This small molecule binds to this protein.
Small molecule (SMILES): O=C(CCCC[C@@H]1SC[C@@H]2NC(=O)N[C@@H]21)N[C@H]1CCNC1

Binding-site contacts:
Ligand atom C9 contacts residue SER31 of chain 1.D at 3.7 Å.
Ligand atom C5 contacts residue ASN49 of chain 1.D at 3.5 Å.
Ligand atom C2 contacts residue TRP78 of chain 1.D at 3.7 Å (hydrophobic).
Ligand atom N2 contacts residue ASN49 of chain 1.D at 2.8 Å (h-bond).
Ligand atom O1 contacts residue THR54 of chain 1.D at 3.9 Å.
Ligand atom O2 contacts residue SER31 of chain 1.D at 2.8 Å (h-bond).
Ligand atom C11 contacts residue SER87 of chain 1.D at 3.9 Å.
Ligand atom C12 contacts residue CYS85 of chain 1.D at 3.6 Å (hydrophobic).
Ligand atom C2 contacts residue GLY55 of chain 1.D at 3.8 Å.
Ligand atom C8 contacts residue TRP107 of chain 1.D at 3.8 Å (hydrophobic).
Ligand atom N3 contacts residue SER87 of chain 1.D at 3.1 Å (h-bond).
Ligand atom C9 contacts residue TYR47 of chain 1.D at 3.4 Å (hydrophobic).
Ligand atom S1 contacts residue THR89 of chain 1.D at 3.4 Å (h-bond).
Ligand atom O1 contacts residue GLY55 of chain 1.D at 2.8 Å (h-bond).
Ligand atom O2 contacts residue TYR47 of chain 1.D at 2.6 Å (h-bond).
Ligand atom C3 contacts residue TRP78 of chain 1.D at 3.9 Å (hydrophobic).
Ligand atom C9 contacts residue ASN49 of chain 1.D at 3.7 Å.
Ligand atom C7 contacts residue TRP107 of chain 1.D at 3.5 Å (hydrophobic).
Ligand atom C13 contacts residue CYS85 of chain 1.D at 3.7 Å (hydrophobic).
Ligand atom O2 contacts residue ASP124 of chain 1.D at 3.6 Å.
Ligand atom C9 contacts residue ASN27 of chain 1.D at 3.5 Å.
Ligand atom C12 contacts residue TYR111 of chain 1.D at 3.7 Å (hydrophobic).
Ligand atom N1 contacts residue TYR47 of chain 1.D at 3.9 Å.
Ligand atom C10 contacts residue ASN49 of chain 1.D at 3.8 Å.
Ligand atom C3 contacts residue GLY55 of chain 1.D at 3.4 Å.
Ligand atom N3 contacts residue CYS85 of chain 1.D at 3.9 Å.
Ligand atom N1 contacts residue ASP124 of chain 1.D at 2.6 Å (salt-bridge).
Ligand atom S1 contacts residue TRP78 of chain 1.D at 3.8 Å.
Ligand atom N2 contacts residue ALA51 of chain 1.D at 3.7 Å.
Ligand atom C9 contacts residue ASP124 of chain 1.D at 3.5 Å.
Ligand atom N1 contacts residue ASN27 of chain 1.D at 3.8 Å.
Ligand atom C12 contacts residue SER87 of chain 1.D at 3.5 Å.
Ligand atom O2 contacts residue ASN27 of chain 1.D at 2.7 Å (h-bond).
Ligand atom C2 contacts residue CYS85 of chain 1.D at 3.5 Å (hydrophobic).
Ligand atom C1 contacts residue CYS85 of chain 1.D at 3.7 Å (hydrophobic).
Ligand atom O2 contacts residue ASN49 of chain 1.D at 3.8 Å.
Ligand atom C8 contacts residue ASP124 of chain 1.D at 3.7 Å.
Ligand atom C3 contacts residue ASN49 of chain 1.D at 3.8 Å.
Ligand atom C13 contacts residue TYR111 of chain 1.D at 3.8 Å (hydrophobic).
Ligand atom S1 contacts residue TRP91 of chain 1.D at 3.8 Å.

Sequence of chain 1.D:
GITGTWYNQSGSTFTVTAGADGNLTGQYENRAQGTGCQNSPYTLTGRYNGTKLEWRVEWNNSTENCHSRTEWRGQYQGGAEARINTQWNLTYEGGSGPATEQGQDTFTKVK